Sequence of chain 1.A:
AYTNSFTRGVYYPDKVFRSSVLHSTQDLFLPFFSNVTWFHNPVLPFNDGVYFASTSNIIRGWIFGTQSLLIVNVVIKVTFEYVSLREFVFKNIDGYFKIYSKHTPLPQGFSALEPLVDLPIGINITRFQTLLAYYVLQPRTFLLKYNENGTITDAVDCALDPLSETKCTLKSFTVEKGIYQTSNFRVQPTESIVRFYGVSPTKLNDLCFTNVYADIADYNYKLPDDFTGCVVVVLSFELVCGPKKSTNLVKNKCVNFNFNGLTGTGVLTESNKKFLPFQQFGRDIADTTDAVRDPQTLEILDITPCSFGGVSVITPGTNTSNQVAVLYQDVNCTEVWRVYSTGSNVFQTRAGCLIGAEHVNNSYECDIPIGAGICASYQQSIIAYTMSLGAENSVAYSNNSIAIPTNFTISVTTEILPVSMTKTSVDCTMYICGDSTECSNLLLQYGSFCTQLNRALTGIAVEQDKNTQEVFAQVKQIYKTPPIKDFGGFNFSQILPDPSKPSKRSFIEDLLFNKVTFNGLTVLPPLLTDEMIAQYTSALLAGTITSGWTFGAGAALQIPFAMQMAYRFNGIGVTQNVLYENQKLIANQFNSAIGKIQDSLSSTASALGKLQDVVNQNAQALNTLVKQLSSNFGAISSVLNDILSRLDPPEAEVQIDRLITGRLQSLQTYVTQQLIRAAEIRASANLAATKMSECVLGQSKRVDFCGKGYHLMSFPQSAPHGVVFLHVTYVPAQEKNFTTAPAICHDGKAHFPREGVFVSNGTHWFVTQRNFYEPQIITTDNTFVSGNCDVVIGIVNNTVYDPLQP

Binding-site contacts:
Ligand atom N2 contacts residue ASN1093 of chain 1.A at 2.9 Å (h-bond).
Ligand atom C6 contacts residue ALA725 of chain 1.A at 4.2 Å (hydrophobic).
Ligand atom C7 contacts residue ASN1093 of chain 1.A at 3.8 Å.
Ligand atom O4 contacts residue ALA725 of chain 1.A at 4.1 Å.
Ligand atom C7 contacts residue ALA725 of chain 1.A at 4.3 Å (hydrophobic).
Ligand atom C5 contacts residue ALA725 of chain 1.A at 3.9 Å (hydrophobic).
Ligand atom O5 contacts residue ASN1093 of chain 1.A at 2.3 Å (h-bond).
Ligand atom C4 contacts residue ASN1093 of chain 1.A at 4.2 Å.
Ligand atom C5 contacts residue ASN1093 of chain 1.A at 3.6 Å.
Ligand atom C8 contacts residue GLU1091 of chain 1.A at 4.1 Å.
Ligand atom C2 contacts residue ASN1093 of chain 1.A at 2.5 Å.
Ligand atom C8 contacts residue ALA725 of chain 1.A at 4.2 Å (hydrophobic).
Ligand atom C3 contacts residue ASN1093 of chain 1.A at 3.8 Å.
Ligand atom O7 contacts residue ASN1093 of chain 1.A at 4.3 Å.
Ligand atom C1 contacts residue ASN1093 of chain 1.A at 1.4 Å.
Ligand atom O7 contacts residue SER723 of chain 1.A at 4.4 Å.

A small-molecule ligand and the protein it binds are described below.
Small molecule (SMILES): CC(=O)N[C@H]1[C@H](O[C@H]2[C@H](O)[C@@H](NC(C)=O)CO[C@@H]2CO)O[C@H](CO)[C@@H](O)[C@@H]1O